Sequence of chain 3.B:
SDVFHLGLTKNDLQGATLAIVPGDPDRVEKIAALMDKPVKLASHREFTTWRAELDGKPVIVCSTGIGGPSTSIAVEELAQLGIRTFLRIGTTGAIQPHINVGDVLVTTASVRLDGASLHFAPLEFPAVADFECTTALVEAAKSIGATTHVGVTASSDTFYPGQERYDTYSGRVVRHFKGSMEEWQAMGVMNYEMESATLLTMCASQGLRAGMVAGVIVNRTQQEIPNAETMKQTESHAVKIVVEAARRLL

The small molecule below binds the protein below.
Small molecule (SMILES): O=c1cc[nH]c(=O)[nH]1

Binding-site contacts:
Ligand atom N1 contacts residue THR97 of chain 3.B at 3.8 Å.
Ligand atom C2 contacts residue PHE165 of chain 3.B at 3.8 Å (hydrophobic).
Ligand atom C6 contacts residue ILE223 of chain 3.B at 4.0 Å (hydrophobic).
Ligand atom C5 contacts residue VAL224 of chain 3.B at 4.1 Å (hydrophobic).
Ligand atom C6 contacts residue THR98 of chain 3.B at 3.8 Å.
Ligand atom C4 contacts residue GLN169 of chain 3.B at 3.6 Å.
Ligand atom N3 contacts residue TYR198 of chain 3.B at 3.9 Å.
Ligand atom O2 contacts residue R1P1 of chain 3.F at 3.7 Å.
Ligand atom O4 contacts residue GLN169 of chain 3.B at 3.6 Å.
Ligand atom N3 contacts residue PHE165 of chain 3.B at 3.6 Å.
Ligand atom N3 contacts residue GLY99 of chain 3.B at 4.1 Å.
Ligand atom C5 contacts residue THR98 of chain 3.B at 3.8 Å.
Ligand atom C6 contacts residue GLY99 of chain 3.B at 4.1 Å.
Ligand atom C4 contacts residue PHE165 of chain 3.B at 3.7 Å (hydrophobic).
Ligand atom C2 contacts residue TYR198 of chain 3.B at 3.7 Å (hydrophobic).
Ligand atom O4 contacts residue GLY99 of chain 3.B at 3.8 Å.
Ligand atom O2 contacts residue GLN169 of chain 3.B at 2.9 Å (h-bond).
Ligand atom C5 contacts residue ILE223 of chain 3.B at 4.1 Å (hydrophobic).
Ligand atom C2 contacts residue R1P1 of chain 3.F at 4.0 Å.
Ligand atom O2 contacts residue PHE165 of chain 3.B at 4.1 Å.
Ligand atom C6 contacts residue THR97 of chain 3.B at 4.1 Å.
Ligand atom N1 contacts residue THR98 of chain 3.B at 4.0 Å.
Ligand atom O2 contacts residue GLU199 of chain 3.B at 3.4 Å.
Ligand atom C4 contacts residue ARG171 of chain 3.B at 3.7 Å.
Ligand atom C2 contacts residue GLN169 of chain 3.B at 3.6 Å.
Ligand atom N1 contacts residue R1P1 of chain 3.F at 3.5 Å.
Ligand atom C5 contacts residue PHE165 of chain 3.B at 4.0 Å (hydrophobic).
Ligand atom N1 contacts residue PHE165 of chain 3.B at 4.0 Å.
Ligand atom C2 contacts residue GLU199 of chain 3.B at 4.2 Å.
Ligand atom N3 contacts residue ARG171 of chain 3.B at 4.2 Å.
Ligand atom C4 contacts residue GLY99 of chain 3.B at 3.7 Å.
Ligand atom N3 contacts residue GLN169 of chain 3.B at 2.9 Å (h-bond).
Ligand atom O4 contacts residue VAL224 of chain 3.B at 3.7 Å.
Ligand atom O2 contacts residue MET200 of chain 3.B at 3.6 Å.
Ligand atom C5 contacts residue GLY99 of chain 3.B at 3.7 Å.
Ligand atom C6 contacts residue PHE165 of chain 3.B at 4.1 Å (hydrophobic).
Ligand atom O2 contacts residue TYR198 of chain 3.B at 3.6 Å.
Ligand atom O4 contacts residue ARG171 of chain 3.B at 2.6 Å (salt-bridge).
Ligand atom C6 contacts residue R1P1 of chain 3.F at 4.1 Å.
Ligand atom O4 contacts residue PHE165 of chain 3.B at 4.2 Å.